Sequence of chain 2.A:
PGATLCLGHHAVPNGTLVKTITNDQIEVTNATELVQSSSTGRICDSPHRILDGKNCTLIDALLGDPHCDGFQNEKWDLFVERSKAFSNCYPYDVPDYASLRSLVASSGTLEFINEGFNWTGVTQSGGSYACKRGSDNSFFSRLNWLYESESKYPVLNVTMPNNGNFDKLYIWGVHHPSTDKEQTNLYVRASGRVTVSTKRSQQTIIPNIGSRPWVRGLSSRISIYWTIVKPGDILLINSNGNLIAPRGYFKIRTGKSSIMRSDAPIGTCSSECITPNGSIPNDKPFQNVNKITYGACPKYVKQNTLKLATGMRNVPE

A protein and the small-molecule ligand that binds it are described below.
Small molecule (SMILES): CC(=O)N[C@@H]1[C@@H](O)[C@H](O[C@@H]2O[C@H](CO[C@]3(C(=O)O)C[C@H](O)[C@@H](NC(C)=O)[C@H]([C@H](O)[C@H](O)CO)O3)[C@H](O)[C@H](O)[C@H]2O)[C@@H](CO)O[C@H]1O

Binding-site contacts:
Ligand atom C6 contacts residue TYR131 of chain 2.A at 3.5 Å (hydrophobic).
Ligand atom C9 contacts residue HIS177 of chain 2.A at 3.5 Å.
Ligand atom C11 contacts residue LEU188 of chain 2.A at 3.8 Å (hydrophobic).
Ligand atom O9 contacts residue HIS177 of chain 2.A at 3.3 Å (h-bond).
Ligand atom C8 contacts residue GLU184 of chain 2.A at 3.8 Å.
Ligand atom O9 contacts residue GLU184 of chain 2.A at 2.7 Å (salt-bridge).
Ligand atom C8 contacts residue TRP147 of chain 2.A at 3.9 Å (hydrophobic).
Ligand atom O4 contacts residue LEU220 of chain 2.A at 3.9 Å.
Ligand atom C9 contacts residue TRP147 of chain 2.A at 3.9 Å (hydrophobic).
Ligand atom O1A contacts residue TYR131 of chain 2.A at 3.8 Å.
Ligand atom O4 contacts residue GLY219 of chain 2.A at 3.8 Å.
Ligand atom C6 contacts residue GLY129 of chain 2.A at 4.0 Å.
Ligand atom C11 contacts residue GLY128 of chain 2.A at 3.8 Å.
Ligand atom O9 contacts residue TYR92 of chain 2.A at 2.9 Å (h-bond).
Ligand atom C7 contacts residue TRP147 of chain 2.A at 3.7 Å (hydrophobic).
Ligand atom C8 contacts residue TYR92 of chain 2.A at 3.7 Å (hydrophobic).
Ligand atom C1 contacts residue TYR131 of chain 2.A at 3.5 Å (hydrophobic).
Ligand atom C1 contacts residue SER130 of chain 2.A at 3.4 Å.
Ligand atom O1B contacts residue TYR131 of chain 2.A at 2.6 Å (h-bond).
Ligand atom O1B contacts residue SER130 of chain 2.A at 3.3 Å.
Ligand atom C4 contacts residue GLY129 of chain 2.A at 3.4 Å.
Ligand atom O8 contacts residue TRP147 of chain 2.A at 3.5 Å.
Ligand atom O4 contacts residue TYR131 of chain 2.A at 4.0 Å.
Ligand atom O9 contacts residue SER222 of chain 2.A at 2.9 Å (h-bond).
Ligand atom C9 contacts residue GLU184 of chain 2.A at 3.4 Å.
Ligand atom C4 contacts residue TYR131 of chain 2.A at 3.5 Å (hydrophobic).
Ligand atom C9 contacts residue TYR92 of chain 2.A at 3.4 Å (hydrophobic).
Ligand atom C10 contacts residue LEU188 of chain 2.A at 3.8 Å (hydrophobic).
Ligand atom O10 contacts residue LEU188 of chain 2.A at 3.2 Å.
Ligand atom O1A contacts residue LEU220 of chain 2.A at 3.7 Å.
Ligand atom C9 contacts residue LEU188 of chain 2.A at 3.9 Å (hydrophobic).
Ligand atom O1A contacts residue SER130 of chain 2.A at 2.8 Å (h-bond).
Ligand atom C11 contacts residue TYR149 of chain 2.A at 3.9 Å (hydrophobic).
Ligand atom C5 contacts residue GLY129 of chain 2.A at 3.5 Å.
Ligand atom C10 contacts residue GLY129 of chain 2.A at 3.9 Å.
Ligand atom O4 contacts residue GLY129 of chain 2.A at 3.7 Å.
Ligand atom C11 contacts residue GLY129 of chain 2.A at 4.0 Å.
Ligand atom O8 contacts residue TYR92 of chain 2.A at 2.9 Å (h-bond).
Ligand atom N5 contacts residue GLY129 of chain 2.A at 2.9 Å (h-bond).
Ligand atom O7 contacts residue LEU188 of chain 2.A at 3.9 Å.